This protein binds this small molecule.
Small molecule (SMILES): Nc1ccn([C@@H]2O[C@H](CO[P](=O)(O)O[C@H]3[C@@H](O)[C@H](n4cnc5c(N)ncnc54)O[C@@H]3CO[P](=O)(O)O[C@H]3[C@@H](O)[C@H](n4cnc5c(=O)nc(N)[nH]c54)O[C@@H]3CO[P](=O)(O)O[C@H]3[C@@H](O)[C@H](n4cnc5c(N)ncnc54)O[C@@H]3CO[P](=O)(O)O[C@H]3[C@@H](O)[C@H](n4cnc5c(N)ncnc54)O[C@@H]3CO[P](=O)(O)O[C@H]3[C@@H](O)[C@H](n4ccc(=O)[nH]c4=O)O[C@@H]3CO[P](=O)(O)O[C@H]3[C@@H](O)[C@H](n4ccc(N)nc4=O)O[C@@H]3CO[P](=O)(O)O[C@H]3[C@@H](O)[C@H](n4ccc(=O)[nH]c4=O)O[C@@H]3CO[P](=O)(O)O[C@H]3[C@@H](O)[C@H](n4cnc5c(=O)nc(N)[nH]c54)O[C@@H]3CO)[C@@H](O)[C@H]2O)c(=O)n1

Sequence of chain 44.C:
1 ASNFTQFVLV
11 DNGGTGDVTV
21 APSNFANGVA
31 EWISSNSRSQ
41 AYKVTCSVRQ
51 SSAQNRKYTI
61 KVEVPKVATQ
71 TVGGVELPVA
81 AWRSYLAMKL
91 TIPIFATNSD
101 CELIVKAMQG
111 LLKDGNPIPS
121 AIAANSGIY

Sequence of chain 30.C:
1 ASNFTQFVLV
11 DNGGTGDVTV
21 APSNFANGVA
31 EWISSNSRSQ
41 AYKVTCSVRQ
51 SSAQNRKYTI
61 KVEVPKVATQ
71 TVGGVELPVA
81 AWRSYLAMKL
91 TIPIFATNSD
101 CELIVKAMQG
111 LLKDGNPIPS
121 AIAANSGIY

Binding-site contacts:
Ligand atom OP2 contacts residue TYR85 of chain 44.C at 2.6 Å (h-bond).
Ligand atom P contacts residue ARG49 of chain 30.C at 3.7 Å.
Ligand atom P contacts residue LYS57 of chain 30.C at 3.1 Å.
Ligand atom O3' contacts residue SER51 of chain 30.C at 3.3 Å (h-bond).
Ligand atom N1 contacts residue THR59 of chain 44.C at 3.4 Å.
Ligand atom P contacts residue SER51 of chain 30.C at 3.2 Å.
Ligand atom OP2 contacts residue LYS43 of chain 44.C at 2.7 Å (salt-bridge).
Ligand atom N6 contacts residue THR59 of chain 44.C at 2.7 Å (h-bond).
Ligand atom N7 contacts residue TYR85 of chain 44.C at 3.8 Å.
Ligand atom O5' contacts residue LYS57 of chain 30.C at 2.8 Å (salt-bridge).
Ligand atom OP1 contacts residue SER52 of chain 30.C at 3.1 Å.
Ligand atom OP2 contacts residue SER51 of chain 30.C at 3.3 Å (h-bond).
Ligand atom N9 contacts residue LYS61 of chain 44.C at 3.8 Å.
Ligand atom OP1 contacts residue ASN55 of chain 30.C at 3.2 Å.
Ligand atom C5' contacts residue LYS57 of chain 30.C at 3.8 Å.
Ligand atom OP1 contacts residue LYS89 of chain 30.C at 3.5 Å (salt-bridge).
Ligand atom OP2 contacts residue LYS57 of chain 30.C at 3.5 Å (salt-bridge).
Ligand atom O5' contacts residue ARG49 of chain 30.C at 3.6 Å (salt-bridge).
Ligand atom OP1 contacts residue LYS57 of chain 30.C at 2.9 Å.
Ligand atom OP1 contacts residue ARG49 of chain 30.C at 2.6 Å (salt-bridge).
Ligand atom N7 contacts residue LYS61 of chain 44.C at 3.4 Å.
Ligand atom N7 contacts residue THR45 of chain 44.C at 2.7 Å (h-bond).
Ligand atom C2 contacts residue SER47 of chain 44.C at 3.2 Å.
Ligand atom C5' contacts residue ARG49 of chain 30.C at 2.6 Å.
Ligand atom O4' contacts residue LYS61 of chain 44.C at 3.7 Å.
Ligand atom OP2 contacts residue LYS57 of chain 30.C at 3.0 Å (salt-bridge).
Ligand atom OP2 contacts residue THR91 of chain 30.C at 3.7 Å.
Ligand atom C5 contacts residue THR45 of chain 44.C at 3.4 Å.
Ligand atom N6 contacts residue THR45 of chain 44.C at 2.8 Å (h-bond).
Ligand atom C4' contacts residue ARG49 of chain 30.C at 3.6 Å.
Ligand atom OP2 contacts residue LYS89 of chain 30.C at 3.5 Å (salt-bridge).
Ligand atom OP1 contacts residue ASN55 of chain 30.C at 3.0 Å (h-bond).
Ligand atom C6 contacts residue THR45 of chain 44.C at 3.4 Å.
Ligand atom C6 contacts residue THR59 of chain 44.C at 3.5 Å.
Ligand atom OP1 contacts residue SER51 of chain 30.C at 2.7 Å (h-bond).
Ligand atom O5' contacts residue LYS89 of chain 30.C at 3.2 Å (salt-bridge).
Ligand atom O3' contacts residue ARG49 of chain 30.C at 3.6 Å (salt-bridge).
Ligand atom N6 contacts residue CYS46 of chain 44.C at 3.6 Å (h-bond).
Ligand atom C8 contacts residue LYS61 of chain 44.C at 3.6 Å.
Ligand atom N1 contacts residue SER47 of chain 44.C at 2.7 Å (h-bond).